Sequence of chain 1.B:
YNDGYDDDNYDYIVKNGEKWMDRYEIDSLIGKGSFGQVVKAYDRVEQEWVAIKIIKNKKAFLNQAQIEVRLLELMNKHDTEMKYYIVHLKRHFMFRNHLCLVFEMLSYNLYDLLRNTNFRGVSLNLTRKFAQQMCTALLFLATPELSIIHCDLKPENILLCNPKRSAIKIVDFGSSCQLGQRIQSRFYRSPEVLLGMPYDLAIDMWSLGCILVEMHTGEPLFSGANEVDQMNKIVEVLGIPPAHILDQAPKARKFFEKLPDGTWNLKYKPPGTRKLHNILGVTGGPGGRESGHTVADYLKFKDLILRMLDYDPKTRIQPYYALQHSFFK

Binding-site contacts:
Ligand atom C15 contacts residue ASP183 of chain 1.B at 3.6 Å.
Ligand atom C1 contacts residue ILE41 of chain 1.B at 3.8 Å (hydrophobic).
Ligand atom C10 contacts residue PHE114 of chain 1.B at 3.8 Å (hydrophobic).
Ligand atom C9 contacts residue GLU115 of chain 1.B at 3.9 Å.
Ligand atom C16 contacts residue PHE114 of chain 1.B at 3.6 Å (hydrophobic).
Ligand atom C5 contacts residue ILE41 of chain 1.B at 3.4 Å (hydrophobic).
Ligand atom C10 contacts residue ALA62 of chain 1.B at 3.8 Å (hydrophobic).
Ligand atom N contacts residue MET116 of chain 1.B at 3.9 Å.
Ligand atom O contacts residue VAL49 of chain 1.B at 3.5 Å.
Ligand atom N contacts residue GLU115 of chain 1.B at 3.8 Å.
Ligand atom C4 contacts residue ILE41 of chain 1.B at 3.5 Å (hydrophobic).
Ligand atom C contacts residue ILE41 of chain 1.B at 3.6 Å (hydrophobic).
Ligand atom C9 contacts residue LEU170 of chain 1.B at 3.9 Å (hydrophobic).
Ligand atom F contacts residue GLY42 of chain 1.B at 3.3 Å.
Ligand atom C11 contacts residue PHE114 of chain 1.B at 3.7 Å (hydrophobic).
Ligand atom F contacts residue LYS43 of chain 1.B at 3.5 Å.
Ligand atom N contacts residue LEU117 of chain 1.B at 2.9 Å (h-bond).
Ligand atom C8 contacts residue LEU117 of chain 1.B at 3.5 Å (hydrophobic).
Ligand atom N contacts residue ALA62 of chain 1.B at 3.7 Å.
Ligand atom C16 contacts residue GLU79 of chain 1.B at 3.5 Å.
Ligand atom F2 contacts residue VAL49 of chain 1.B at 3.6 Å.
Ligand atom C9 contacts residue ALA62 of chain 1.B at 3.6 Å (hydrophobic).
Ligand atom N1 contacts residue ASP183 of chain 1.B at 3.4 Å.
Ligand atom C15 contacts residue LYS64 of chain 1.B at 3.7 Å.
Ligand atom C11 contacts residue VAL98 of chain 1.B at 3.8 Å (hydrophobic).
Ligand atom C6 contacts residue VAL49 of chain 1.B at 3.9 Å (hydrophobic).
Ligand atom C7 contacts residue LEU170 of chain 1.B at 3.5 Å (hydrophobic).
Ligand atom F contacts residue VAL49 of chain 1.B at 3.5 Å.
Ligand atom C8 contacts residue LEU170 of chain 1.B at 3.8 Å (hydrophobic).
Ligand atom C16 contacts residue ASP183 of chain 1.B at 3.8 Å.
Ligand atom C10 contacts residue VAL98 of chain 1.B at 3.9 Å (hydrophobic).
Ligand atom O contacts residue GLY42 of chain 1.B at 3.5 Å.
Ligand atom C3 contacts residue VAL49 of chain 1.B at 3.5 Å (hydrophobic).
Ligand atom C17 contacts residue PHE114 of chain 1.B at 3.4 Å (hydrophobic).
Ligand atom C10 contacts residue GLU115 of chain 1.B at 3.2 Å.
Ligand atom F contacts residue PHE46 of chain 1.B at 3.7 Å.
Ligand atom N3 contacts residue LEU170 of chain 1.B at 3.6 Å.
Ligand atom N1 contacts residue LYS64 of chain 1.B at 2.7 Å (salt-bridge).
Ligand atom C3 contacts residue ILE41 of chain 1.B at 3.7 Å (hydrophobic).
Ligand atom C16 contacts residue LYS64 of chain 1.B at 3.4 Å.

A small-molecule ligand and the protein it binds are described below.
Small molecule (SMILES): FC(F)(F)Oc1cccc(-c2cnc3ccc(-c4ccncc4)nn23)c1